A protein and the small-molecule ligand that binds it are described below.
Small molecule (SMILES): CC(=O)N[C@H](C(=O)CCC(=O)O)[C@@H](O)[C@H](O)[C@H](O)CO

Sequence of chain 1.B:
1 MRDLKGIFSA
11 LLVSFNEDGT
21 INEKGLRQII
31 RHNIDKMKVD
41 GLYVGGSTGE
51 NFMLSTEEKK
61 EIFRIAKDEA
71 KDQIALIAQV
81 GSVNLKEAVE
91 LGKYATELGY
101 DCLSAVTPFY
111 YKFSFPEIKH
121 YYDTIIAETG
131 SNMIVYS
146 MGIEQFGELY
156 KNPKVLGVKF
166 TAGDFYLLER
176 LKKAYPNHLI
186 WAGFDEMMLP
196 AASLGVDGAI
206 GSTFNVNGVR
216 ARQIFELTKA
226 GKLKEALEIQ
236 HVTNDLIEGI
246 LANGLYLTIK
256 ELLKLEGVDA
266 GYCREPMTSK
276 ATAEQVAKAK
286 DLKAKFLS

Binding-site contacts:
Ligand atom C5 contacts residue GLY188 of chain 1.B at 3.7 Å.
Ligand atom C9 contacts residue GLU191 of chain 1.B at 3.5 Å.
Ligand atom O6 contacts residue GLY206 of chain 1.B at 3.2 Å.
Ligand atom O8 contacts residue ASP190 of chain 1.B at 2.9 Å (salt-bridge).
Ligand atom O1A contacts residue TYR43 of chain 1.B at 3.3 Å.
Ligand atom O8 contacts residue PHE189 of chain 1.B at 3.7 Å.
Ligand atom C1 contacts residue SER47 of chain 1.B at 3.4 Å.
Ligand atom O8 contacts residue GLU191 of chain 1.B at 2.6 Å (salt-bridge).
Ligand atom O6 contacts residue SER207 of chain 1.B at 2.9 Å (h-bond).
Ligand atom O1B contacts residue GLY46 of chain 1.B at 3.8 Å.
Ligand atom C3 contacts residue LYS164 of chain 1.B at 2.6 Å.
Ligand atom C4 contacts residue GLY188 of chain 1.B at 3.4 Å.
Ligand atom O10 contacts residue LEU250 of chain 1.B at 3.7 Å.
Ligand atom O9 contacts residue GLU191 of chain 1.B at 2.7 Å (salt-bridge).
Ligand atom O4 contacts residue GLY188 of chain 1.B at 2.4 Å (h-bond).
Ligand atom C7 contacts residue SER207 of chain 1.B at 3.5 Å.
Ligand atom C6 contacts residue GLY188 of chain 1.B at 3.2 Å.
Ligand atom O7 contacts residue SER207 of chain 1.B at 2.6 Å (h-bond).
Ligand atom C1 contacts residue LYS164 of chain 1.B at 2.4 Å.
Ligand atom O1A contacts residue TYR136 of chain 1.B at 2.8 Å (h-bond).
Ligand atom O6 contacts residue ASP190 of chain 1.B at 2.9 Å (salt-bridge).
Ligand atom C1 contacts residue TYR136 of chain 1.B at 3.8 Å (hydrophobic).
Ligand atom O6 contacts residue GLY188 of chain 1.B at 3.6 Å.
Ligand atom C8 contacts residue ASP190 of chain 1.B at 3.7 Å.
Ligand atom C4 contacts residue LYS164 of chain 1.B at 3.5 Å.
Ligand atom O1B contacts residue ALA10 of chain 1.B at 3.4 Å.
Ligand atom O4 contacts residue ILE205 of chain 1.B at 3.2 Å (h-bond).
Ligand atom O1A contacts residue SER47 of chain 1.B at 2.8 Å (h-bond).
Ligand atom O1A contacts residue LYS164 of chain 1.B at 2.8 Å (salt-bridge).
Ligand atom C6 contacts residue ASP190 of chain 1.B at 3.8 Å.
Ligand atom C8 contacts residue GLU191 of chain 1.B at 3.7 Å.
Ligand atom O7 contacts residue LEU250 of chain 1.B at 3.5 Å.
Ligand atom C3 contacts residue THR48 of chain 1.B at 3.8 Å.
Ligand atom O1B contacts residue LYS164 of chain 1.B at 3.5 Å (salt-bridge).
Ligand atom O1A contacts residue GLY46 of chain 1.B at 3.2 Å.
Ligand atom C2 contacts residue LYS164 of chain 1.B at 1.4 Å.
Ligand atom O1B contacts residue SER47 of chain 1.B at 3.2 Å (h-bond).
Ligand atom O4 contacts residue LYS164 of chain 1.B at 3.3 Å.
Ligand atom C8 contacts residue SER207 of chain 1.B at 3.7 Å.
Ligand atom O1B contacts residue THR48 of chain 1.B at 2.8 Å (h-bond).